Sequence of chain 1.A:
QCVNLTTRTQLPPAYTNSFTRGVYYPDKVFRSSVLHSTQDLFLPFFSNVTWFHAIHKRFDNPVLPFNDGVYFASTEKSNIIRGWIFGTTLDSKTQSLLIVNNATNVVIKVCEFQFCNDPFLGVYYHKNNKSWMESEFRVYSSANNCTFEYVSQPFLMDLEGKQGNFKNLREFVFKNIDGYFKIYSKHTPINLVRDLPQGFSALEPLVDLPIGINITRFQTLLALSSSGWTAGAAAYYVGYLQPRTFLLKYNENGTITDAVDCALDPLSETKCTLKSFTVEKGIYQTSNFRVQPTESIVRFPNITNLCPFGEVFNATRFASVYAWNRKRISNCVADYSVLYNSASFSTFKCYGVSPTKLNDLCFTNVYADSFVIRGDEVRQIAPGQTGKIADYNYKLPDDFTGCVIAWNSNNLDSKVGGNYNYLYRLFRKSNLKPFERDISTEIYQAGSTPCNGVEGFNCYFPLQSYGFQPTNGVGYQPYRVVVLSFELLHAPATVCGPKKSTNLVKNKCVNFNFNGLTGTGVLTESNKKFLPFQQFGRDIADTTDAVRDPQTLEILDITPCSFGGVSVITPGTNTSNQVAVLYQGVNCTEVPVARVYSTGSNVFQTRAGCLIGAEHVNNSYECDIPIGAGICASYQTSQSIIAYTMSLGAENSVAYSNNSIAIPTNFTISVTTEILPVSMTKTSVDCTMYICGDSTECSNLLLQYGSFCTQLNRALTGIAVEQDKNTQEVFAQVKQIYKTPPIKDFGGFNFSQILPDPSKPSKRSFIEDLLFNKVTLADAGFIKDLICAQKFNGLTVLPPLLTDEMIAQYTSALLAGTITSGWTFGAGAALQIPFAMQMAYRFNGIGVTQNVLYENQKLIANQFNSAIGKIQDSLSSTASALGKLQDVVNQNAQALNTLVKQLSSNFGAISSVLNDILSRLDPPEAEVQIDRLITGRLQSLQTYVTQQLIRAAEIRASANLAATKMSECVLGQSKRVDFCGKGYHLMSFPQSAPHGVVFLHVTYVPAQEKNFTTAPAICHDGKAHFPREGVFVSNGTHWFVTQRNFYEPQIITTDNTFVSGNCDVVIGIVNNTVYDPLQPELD

This protein binds this small molecule.
Small molecule (SMILES): CC(=O)N[C@@H]1[C@@H](O)[C@H](O)[C@@H](CO)O[C@H]1O

Binding-site contacts:
Ligand atom C8 contacts residue ILE1117 of chain 1.A at 3.7 Å (hydrophobic).
Ligand atom C7 contacts residue ASN696 of chain 1.A at 3.3 Å.
Ligand atom N2 contacts residue ASN696 of chain 1.A at 2.8 Å (h-bond).
Ligand atom C8 contacts residue GLY1118 of chain 1.A at 3.6 Å.
Ligand atom O5 contacts residue ASN696 of chain 1.A at 2.3 Å (h-bond).
Ligand atom O7 contacts residue ILE1117 of chain 1.A at 4.2 Å.
Ligand atom C8 contacts residue ASN696 of chain 1.A at 4.2 Å.
Ligand atom C3 contacts residue ASN696 of chain 1.A at 3.7 Å.
Ligand atom C1 contacts residue ASN696 of chain 1.A at 1.4 Å.
Ligand atom C2 contacts residue ASN696 of chain 1.A at 2.4 Å.
Ligand atom C5 contacts residue ASN696 of chain 1.A at 3.6 Å.
Ligand atom O7 contacts residue ASN696 of chain 1.A at 3.5 Å (h-bond).
Ligand atom C7 contacts residue ILE1117 of chain 1.A at 4.5 Å (hydrophobic).
Ligand atom C4 contacts residue ASN696 of chain 1.A at 4.2 Å.